Sequence of chain 1.A:
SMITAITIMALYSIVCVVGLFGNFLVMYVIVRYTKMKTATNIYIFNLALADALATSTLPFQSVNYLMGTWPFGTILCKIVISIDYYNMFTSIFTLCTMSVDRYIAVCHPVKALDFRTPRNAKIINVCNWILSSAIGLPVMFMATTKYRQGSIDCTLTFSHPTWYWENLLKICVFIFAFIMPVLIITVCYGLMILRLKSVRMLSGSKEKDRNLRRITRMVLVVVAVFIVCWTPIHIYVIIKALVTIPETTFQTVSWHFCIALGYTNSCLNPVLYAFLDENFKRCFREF

Binding-site contacts:
Ligand atom C6 contacts residue TYR300 of chain 1.A at 3.5 Å (hydrophobic).
Ligand atom C10 contacts residue TYR300 of chain 1.A at 4.2 Å (hydrophobic).
Ligand atom C20 contacts residue ILE299 of chain 1.A at 4.3 Å (hydrophobic).
Ligand atom C7 contacts residue SER318 of chain 1.A at 3.8 Å.
Ligand atom C15 contacts residue TYR300 of chain 1.A at 4.5 Å (hydrophobic).
Ligand atom C4 contacts residue ILE309 of chain 1.A at 4.5 Å (hydrophobic).
Ligand atom C24 contacts residue PRO296 of chain 1.A at 3.8 Å (hydrophobic).
Ligand atom C18 contacts residue ILE303 of chain 1.A at 3.8 Å (hydrophobic).
Ligand atom C27 contacts residue THR295 of chain 1.A at 4.4 Å.
Ligand atom C7 contacts residue TYR300 of chain 1.A at 3.9 Å (hydrophobic).
Ligand atom C6 contacts residue PHE314 of chain 1.A at 4.3 Å (hydrophobic).
Ligand atom C19 contacts residue TYR300 of chain 1.A at 3.7 Å (hydrophobic).
Ligand atom C6 contacts residue SER318 of chain 1.A at 3.9 Å.
Ligand atom C23 contacts residue PRO296 of chain 1.A at 4.5 Å (hydrophobic).
Ligand atom C24 contacts residue THR295 of chain 1.A at 3.8 Å.
Ligand atom C4 contacts residue TYR300 of chain 1.A at 4.1 Å (hydrophobic).
Ligand atom C22 contacts residue PRO296 of chain 1.A at 3.8 Å (hydrophobic).
Ligand atom C16 contacts residue PRO296 of chain 1.A at 4.0 Å (hydrophobic).
Ligand atom C19 contacts residue ILE303 of chain 1.A at 4.3 Å (hydrophobic).
Ligand atom C18 contacts residue TYR300 of chain 1.A at 4.2 Å (hydrophobic).
Ligand atom C18 contacts residue ILE299 of chain 1.A at 4.2 Å (hydrophobic).
Ligand atom C5 contacts residue TYR300 of chain 1.A at 3.7 Å (hydrophobic).
Ligand atom C8 contacts residue TYR300 of chain 1.A at 3.8 Å (hydrophobic).
Ligand atom C22 contacts residue ILE299 of chain 1.A at 4.2 Å (hydrophobic).

A small-molecule ligand and the protein it binds are described below.
Small molecule (SMILES): CC(C)CCC[C@@H](C)[C@H]1CC[C@H]2[C@@H]3CC=C4C[C@@H](O)CC[C@]4(C)[C@H]3CC[C@]12C